Binding-site contacts:
Ligand atom O1 contacts residue ASN142 of chain 1.B at 3.5 Å (h-bond).
Ligand atom O3 contacts residue GLN189 of chain 1.B at 3.0 Å (h-bond).
Ligand atom C17 contacts residue HIS163 of chain 1.B at 3.3 Å.
Ligand atom C18 contacts residue SER144 of chain 1.B at 3.8 Å.
Ligand atom CL contacts residue HIS41 of chain 1.B at 3.4 Å.
Ligand atom C19 contacts residue GLU166 of chain 1.B at 3.8 Å.
Ligand atom CL contacts residue MET165 of chain 1.B at 3.7 Å.
Ligand atom C12 contacts residue ARG188 of chain 1.B at 3.6 Å.
Ligand atom C18 contacts residue PHE140 of chain 1.B at 3.8 Å (hydrophobic).
Ligand atom C contacts residue GLU166 of chain 1.B at 3.5 Å.
Ligand atom C contacts residue SER1 of chain 1.A at 3.4 Å.
Ligand atom C11 contacts residue GLN189 of chain 1.B at 3.8 Å.
Ligand atom N2 contacts residue SER144 of chain 1.B at 3.6 Å.
Ligand atom C18 contacts residue HIS163 of chain 1.B at 3.7 Å.
Ligand atom O contacts residue LEU141 of chain 1.B at 3.8 Å.
Ligand atom C14 contacts residue HIS164 of chain 1.B at 3.5 Å.
Ligand atom C11 contacts residue ARG188 of chain 1.B at 3.7 Å.
Ligand atom O2 contacts residue GLU166 of chain 1.B at 3.0 Å (salt-bridge).
Ligand atom C19 contacts residue LEU141 of chain 1.B at 3.6 Å (hydrophobic).
Ligand atom C14 contacts residue MET165 of chain 1.B at 3.5 Å (hydrophobic).
Ligand atom O2 contacts residue MET165 of chain 1.B at 3.3 Å.
Ligand atom C18 contacts residue LEU141 of chain 1.B at 3.6 Å (hydrophobic).
Ligand atom CL contacts residue ASP187 of chain 1.B at 3.4 Å.
Ligand atom C9 contacts residue GLN189 of chain 1.B at 3.7 Å.
Ligand atom C12 contacts residue ASP187 of chain 1.B at 3.9 Å.
Ligand atom C17 contacts residue GLU166 of chain 1.B at 3.6 Å.
Ligand atom C20 contacts residue GLU166 of chain 1.B at 3.5 Å.
Ligand atom C20 contacts residue ASN142 of chain 1.B at 3.8 Å.
Ligand atom C20 contacts residue PHE140 of chain 1.B at 3.5 Å (hydrophobic).
Ligand atom C20 contacts residue LEU141 of chain 1.B at 3.5 Å (hydrophobic).
Ligand atom C18 contacts residue GLU166 of chain 1.B at 3.6 Å.
Ligand atom N2 contacts residue HIS163 of chain 1.B at 2.6 Å (h-bond).
Ligand atom O contacts residue PHE140 of chain 1.B at 3.7 Å.
Ligand atom N2 contacts residue GLU166 of chain 1.B at 3.8 Å.
Ligand atom O contacts residue SER1 of chain 1.A at 2.8 Å (h-bond).
Ligand atom C17 contacts residue MET165 of chain 1.B at 3.7 Å (hydrophobic).
Ligand atom C17 contacts residue CYS145 of chain 1.B at 3.9 Å (hydrophobic).
Ligand atom C13 contacts residue MET165 of chain 1.B at 3.5 Å (hydrophobic).
Ligand atom C1 contacts residue ASN142 of chain 1.B at 3.7 Å.
Ligand atom CL contacts residue HIS164 of chain 1.B at 3.7 Å.

A small-molecule ligand and the protein it binds are described below.
Small molecule (SMILES): CNS(=O)(=O)c1ccc2c(NC(=O)[C@]3(OC)CCOc4ccc(Cl)cc43)cncc2c1

Sequence of chain 1.B:
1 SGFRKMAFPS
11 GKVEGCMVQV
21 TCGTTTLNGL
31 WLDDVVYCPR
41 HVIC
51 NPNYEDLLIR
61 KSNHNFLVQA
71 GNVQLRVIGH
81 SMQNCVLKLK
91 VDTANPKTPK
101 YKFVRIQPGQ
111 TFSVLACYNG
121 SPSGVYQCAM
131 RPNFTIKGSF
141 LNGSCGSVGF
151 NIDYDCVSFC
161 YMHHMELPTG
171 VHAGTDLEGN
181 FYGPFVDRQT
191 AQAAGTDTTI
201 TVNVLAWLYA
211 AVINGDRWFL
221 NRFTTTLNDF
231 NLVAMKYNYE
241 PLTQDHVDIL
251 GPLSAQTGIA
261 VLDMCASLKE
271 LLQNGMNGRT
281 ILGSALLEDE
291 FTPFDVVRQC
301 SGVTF

Sequence of chain 1.A:
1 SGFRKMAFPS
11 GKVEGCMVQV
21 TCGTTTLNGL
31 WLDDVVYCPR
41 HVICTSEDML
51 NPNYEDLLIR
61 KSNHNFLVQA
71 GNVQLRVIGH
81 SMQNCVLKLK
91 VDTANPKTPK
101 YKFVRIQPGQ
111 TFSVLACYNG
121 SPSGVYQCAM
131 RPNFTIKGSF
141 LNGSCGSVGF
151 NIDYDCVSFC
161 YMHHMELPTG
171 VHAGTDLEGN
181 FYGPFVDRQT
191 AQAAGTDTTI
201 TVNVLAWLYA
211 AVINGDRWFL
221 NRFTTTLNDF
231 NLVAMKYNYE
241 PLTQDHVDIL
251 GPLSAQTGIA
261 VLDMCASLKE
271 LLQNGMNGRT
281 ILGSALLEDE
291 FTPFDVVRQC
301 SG